Sequence of chain 1.G:
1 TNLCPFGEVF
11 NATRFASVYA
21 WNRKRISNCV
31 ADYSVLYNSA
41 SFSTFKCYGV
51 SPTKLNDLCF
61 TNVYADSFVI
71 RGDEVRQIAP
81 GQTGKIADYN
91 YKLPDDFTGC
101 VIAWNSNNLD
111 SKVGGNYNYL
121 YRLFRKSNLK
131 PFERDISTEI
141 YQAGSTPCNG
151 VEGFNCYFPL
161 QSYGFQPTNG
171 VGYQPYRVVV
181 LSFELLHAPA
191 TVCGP

The small molecule below binds the protein below.
Small molecule (SMILES): CC(=O)N[C@H]1[C@H](O[C@H]2[C@H](O)[C@@H](NC(C)=O)CO[C@@H]2CO[C@@H]2O[C@@H](C)[C@@H](O)[C@@H](O)[C@@H]2O)O[C@H](CO)[C@@H](O[C@@H]2O[C@H](CO)[C@@H](O)[C@H](O)[C@@H]2O)[C@@H]1O

Binding-site contacts:
Ligand atom C8 contacts residue SER39 of chain 1.G at 3.5 Å.
Ligand atom O7 contacts residue GLY7 of chain 1.G at 4.4 Å.
Ligand atom O5 contacts residue ASN11 of chain 1.G at 2.3 Å (h-bond).
Ligand atom C3 contacts residue ASN11 of chain 1.G at 3.8 Å.
Ligand atom C7 contacts residue SER39 of chain 1.G at 3.6 Å.
Ligand atom O4 contacts residue SER39 of chain 1.G at 3.9 Å.
Ligand atom C7 contacts residue GLY7 of chain 1.G at 4.2 Å.
Ligand atom C2 contacts residue ASN11 of chain 1.G at 2.4 Å.
Ligand atom N2 contacts residue SER39 of chain 1.G at 4.4 Å.
Ligand atom C4 contacts residue ASN11 of chain 1.G at 4.2 Å.
Ligand atom C8 contacts residue PHE6 of chain 1.G at 3.9 Å (hydrophobic).
Ligand atom C5 contacts residue ASN11 of chain 1.G at 3.8 Å.
Ligand atom C8 contacts residue LEU36 of chain 1.G at 3.9 Å (hydrophobic).
Ligand atom C8 contacts residue GLY7 of chain 1.G at 4.2 Å.
Ligand atom O5 contacts residue ASN11 of chain 1.G at 4.0 Å.
Ligand atom O7 contacts residue SER39 of chain 1.G at 3.6 Å (h-bond).
Ligand atom C8 contacts residue PHE10 of chain 1.G at 4.3 Å (hydrophobic).
Ligand atom C7 contacts residue ASN11 of chain 1.G at 4.1 Å.
Ligand atom C5 contacts residue ASN11 of chain 1.G at 3.6 Å.
Ligand atom C8 contacts residue ASN38 of chain 1.G at 3.1 Å.
Ligand atom C6 contacts residue ASN11 of chain 1.G at 3.4 Å.
Ligand atom C1 contacts residue ASN11 of chain 1.G at 1.4 Å.
Ligand atom C3 contacts residue SER39 of chain 1.G at 4.1 Å.
Ligand atom O3 contacts residue SER39 of chain 1.G at 4.0 Å.
Ligand atom N2 contacts residue ASN11 of chain 1.G at 2.9 Å (h-bond).
Ligand atom C7 contacts residue ASN38 of chain 1.G at 4.4 Å.